Sequence of chain 1.C:
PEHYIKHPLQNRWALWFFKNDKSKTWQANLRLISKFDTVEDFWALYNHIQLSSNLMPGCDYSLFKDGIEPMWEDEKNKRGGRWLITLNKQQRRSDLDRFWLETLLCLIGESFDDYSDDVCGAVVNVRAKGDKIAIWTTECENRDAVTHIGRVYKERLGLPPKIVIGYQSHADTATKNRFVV

Binding-site contacts:
Ligand atom N6 contacts residue TRP29 of chain 1.C at 3.4 Å (h-bond).
Ligand atom N1 contacts residue ASN32 of chain 1.C at 3.5 Å (h-bond).
Ligand atom C5 contacts residue ASN23 of chain 1.C at 3.2 Å.
Ligand atom C21 contacts residue TRP75 of chain 1.C at 3.6 Å (hydrophobic).
Ligand atom O11 contacts residue LYS135 of chain 1.C at 3.2 Å (salt-bridge).
Ligand atom N8 contacts residue TRP29 of chain 1.C at 3.6 Å.
Ligand atom C2 contacts residue LYS27 of chain 1.C at 3.4 Å.
Ligand atom N2 contacts residue LYS27 of chain 1.C at 3.0 Å (salt-bridge).
Ligand atom N1 contacts residue LYS27 of chain 1.C at 2.9 Å (salt-bridge).
Ligand atom O17 contacts residue TRP75 of chain 1.C at 2.7 Å (h-bond).
Ligand atom N7 contacts residue TRP75 of chain 1.C at 3.5 Å.
Ligand atom C24 contacts residue TRP75 of chain 1.C at 3.3 Å (hydrophobic).
Ligand atom C3 contacts residue ASN23 of chain 1.C at 3.6 Å.
Ligand atom C22 contacts residue TRP29 of chain 1.C at 3.4 Å (hydrophobic).
Ligand atom N5 contacts residue ASN23 of chain 1.C at 3.4 Å (h-bond).
Ligand atom O1 contacts residue ASN32 of chain 1.C at 2.9 Å (h-bond).
Ligand atom C21 contacts residue TRP29 of chain 1.C at 3.4 Å (hydrophobic).
Ligand atom O6 contacts residue ARG130 of chain 1.C at 3.3 Å (salt-bridge).
Ligand atom O9 contacts residue ARG130 of chain 1.C at 2.5 Å (salt-bridge).
Ligand atom N7 contacts residue TRP29 of chain 1.C at 3.3 Å.
Ligand atom N2 contacts residue LYS25 of chain 1.C at 3.3 Å (salt-bridge).
Ligand atom O17 contacts residue TRP29 of chain 1.C at 3.6 Å.
Ligand atom N10 contacts residue GLU76 of chain 1.C at 3.0 Å (salt-bridge).
Ligand atom N10 contacts residue TRP75 of chain 1.C at 3.3 Å.
Ligand atom C23 contacts residue GLU76 of chain 1.C at 3.4 Å.
Ligand atom O1 contacts residue PHE21 of chain 1.C at 3.4 Å.
Ligand atom N10 contacts residue TRP29 of chain 1.C at 3.5 Å.
Ligand atom O12 contacts residue ARG130 of chain 1.C at 3.0 Å (salt-bridge).
Ligand atom S1 contacts residue LYS135 of chain 1.C at 2.7 Å (salt-bridge).
Ligand atom O17 contacts residue MET74 of chain 1.C at 3.2 Å.
Ligand atom C24 contacts residue TRP29 of chain 1.C at 3.4 Å (hydrophobic).
Ligand atom N9 contacts residue GLN30 of chain 1.C at 3.0 Å (h-bond).
Ligand atom P2 contacts residue ARG130 of chain 1.C at 3.5 Å.
Ligand atom N4 contacts residue ASN23 of chain 1.C at 3.3 Å (h-bond).
Ligand atom O1 contacts residue TRP29 of chain 1.C at 3.0 Å.
Ligand atom C1 contacts residue ASN32 of chain 1.C at 3.5 Å.
Ligand atom N9 contacts residue GLU76 of chain 1.C at 2.7 Å (salt-bridge).
Ligand atom C19 contacts residue TRP29 of chain 1.C at 3.4 Å (hydrophobic).
Ligand atom C18 contacts residue TRP29 of chain 1.C at 3.4 Å (hydrophobic).
Ligand atom C4 contacts residue ASN23 of chain 1.C at 3.5 Å.

The protein below binds the small molecule below.
Small molecule (SMILES): C[n+]1cn([C@@H]2O[C@H](COP(=O)(O)O[P](=O)(S)OP(=O)(O)OC[C@H]3O[C@@H](n4cnc5c(=O)nc(N)[nH]c54)[C@H](O)[C@@H]3O)[C@H]3OC(C)(C)O[C@H]32)c2nc(N)[nH]c(=O)c21